Binding-site contacts:
Ligand atom CD1 contacts residue TRP227 of chain 1.A at 3.6 Å (hydrophobic).
Ligand atom CZ1 contacts residue GLY228 of chain 1.A at 3.7 Å.
Ligand atom CG contacts residue ILE179 of chain 1.A at 3.7 Å (hydrophobic).
Ligand atom CA contacts residue GLY228 of chain 1.A at 3.5 Å.
Ligand atom NE contacts residue GLY228 of chain 1.A at 3.6 Å (h-bond).
Ligand atom C3 contacts residue SER205 of chain 1.A at 2.3 Å.
Ligand atom NH2 contacts residue GLY230 of chain 1.A at 2.9 Å (h-bond).
Ligand atom CA2 contacts residue SER205 of chain 1.A at 2.2 Å.
Ligand atom O2 contacts residue GLY203 of chain 1.A at 3.3 Å (h-bond).
Ligand atom NH1 contacts residue ASP199 of chain 1.A at 3.0 Å (salt-bridge).
Ligand atom C1 contacts residue HIS43 of chain 1.A at 3.6 Å.
Ligand atom O2 contacts residue SER205 of chain 1.A at 2.1 Å (h-bond).
Ligand atom N2 contacts residue SER226 of chain 1.A at 3.1 Å (h-bond).
Ligand atom C2 contacts residue SER205 of chain 1.A at 1.4 Å.
Ligand atom CB contacts residue GLY228 of chain 1.A at 3.3 Å.
Ligand atom CB2 contacts residue SER205 of chain 1.A at 2.5 Å.
Ligand atom O contacts residue TRP227 of chain 1.A at 2.9 Å.
Ligand atom CD1 contacts residue ILE179 of chain 1.A at 3.5 Å (hydrophobic).
Ligand atom CZ1 contacts residue ASP199 of chain 1.A at 3.7 Å.
Ligand atom C3 contacts residue HIS43 of chain 1.A at 1.5 Å.
Ligand atom O contacts residue GLY228 of chain 1.A at 2.9 Å (h-bond).
Ligand atom C contacts residue GLY228 of chain 1.A at 3.5 Å.
Ligand atom CD3 contacts residue TRP227 of chain 1.A at 3.5 Å (hydrophobic).
Ligand atom NH2 contacts residue ASP199 of chain 1.A at 2.9 Å (salt-bridge).
Ligand atom N2 contacts residue SER205 of chain 1.A at 3.0 Å (h-bond).
Ligand atom N contacts residue GLY228 of chain 1.A at 2.7 Å (h-bond).
Ligand atom CB2 contacts residue SER226 of chain 1.A at 3.6 Å.
Ligand atom NH2 contacts residue ALA200 of chain 1.A at 3.2 Å (h-bond).
Ligand atom O2 contacts residue HIS43 of chain 1.A at 3.5 Å (h-bond).
Ligand atom CA2 contacts residue HIS43 of chain 1.A at 3.2 Å.
Ligand atom NH1 contacts residue ALA200 of chain 1.A at 3.2 Å (h-bond).
Ligand atom CA1 contacts residue LEU96 of chain 1.A at 3.8 Å (hydrophobic).
Ligand atom NE contacts residue TRP227 of chain 1.A at 3.7 Å.
Ligand atom C contacts residue TRP227 of chain 1.A at 3.7 Å (hydrophobic).
Ligand atom CZ1 contacts residue ALA200 of chain 1.A at 3.3 Å (hydrophobic).
Ligand atom CA2 contacts residue SER226 of chain 1.A at 3.7 Å.
Ligand atom NH1 contacts residue GLY238 of chain 1.A at 3.6 Å.
Ligand atom N2 contacts residue HIS43 of chain 1.A at 2.9 Å (h-bond).
Ligand atom NH1 contacts residue TRP227 of chain 1.A at 3.7 Å.
Ligand atom C2 contacts residue HIS43 of chain 1.A at 2.5 Å.

The small molecule below binds the protein below.
Small molecule (SMILES): NC(=[NH2+])NCCC[C@H](NC(=O)[C@@H]1CCCN1C(=O)[C@H](N)Cc1ccccc1)[C@H](O)CCl

Sequence of chain 1.A:
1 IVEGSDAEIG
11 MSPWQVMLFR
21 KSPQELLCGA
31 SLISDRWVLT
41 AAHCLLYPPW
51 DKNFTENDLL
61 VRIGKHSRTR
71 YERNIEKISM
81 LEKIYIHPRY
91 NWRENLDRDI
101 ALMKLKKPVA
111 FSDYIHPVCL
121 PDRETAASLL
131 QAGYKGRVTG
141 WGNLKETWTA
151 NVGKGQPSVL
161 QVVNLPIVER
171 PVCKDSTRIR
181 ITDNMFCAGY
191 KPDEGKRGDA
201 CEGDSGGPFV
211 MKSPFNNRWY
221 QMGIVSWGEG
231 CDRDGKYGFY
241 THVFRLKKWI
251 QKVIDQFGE